The protein below binds the small molecule below.
Small molecule (SMILES): Nc1cc([C@H](Cc2ccccc2)c2ccccc2)c2nn[nH]c2n1

Sequence of chain 1.B:
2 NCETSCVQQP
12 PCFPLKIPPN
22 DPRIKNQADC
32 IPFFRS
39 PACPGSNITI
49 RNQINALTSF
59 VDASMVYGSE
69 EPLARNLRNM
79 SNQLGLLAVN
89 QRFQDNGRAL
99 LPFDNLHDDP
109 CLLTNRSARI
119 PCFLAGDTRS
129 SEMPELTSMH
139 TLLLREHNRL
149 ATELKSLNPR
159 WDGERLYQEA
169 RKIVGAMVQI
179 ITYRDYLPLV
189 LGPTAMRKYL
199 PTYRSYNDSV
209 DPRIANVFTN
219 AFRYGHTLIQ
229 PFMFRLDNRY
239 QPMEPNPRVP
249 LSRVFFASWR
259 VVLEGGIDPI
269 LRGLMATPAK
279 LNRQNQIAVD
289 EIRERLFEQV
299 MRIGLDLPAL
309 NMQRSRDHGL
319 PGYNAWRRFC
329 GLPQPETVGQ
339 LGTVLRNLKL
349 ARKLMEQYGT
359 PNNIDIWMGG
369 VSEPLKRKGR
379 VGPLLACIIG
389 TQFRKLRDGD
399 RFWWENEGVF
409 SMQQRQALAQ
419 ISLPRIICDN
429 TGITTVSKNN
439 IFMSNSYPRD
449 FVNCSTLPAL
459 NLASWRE

Sequence of chain 1.A:
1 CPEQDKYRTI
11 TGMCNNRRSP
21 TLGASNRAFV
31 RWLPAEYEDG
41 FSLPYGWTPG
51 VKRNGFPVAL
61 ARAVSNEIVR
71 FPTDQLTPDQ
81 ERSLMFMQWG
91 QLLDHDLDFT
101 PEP

Binding-site contacts:
Ligand atom C2 contacts residue HEC1 of chain 1.M at 3.4 Å.
Ligand atom N5 contacts residue GLU130 of chain 1.B at 3.2 Å.
Ligand atom C19 contacts residue ARG127 of chain 1.B at 3.8 Å.
Ligand atom N3 contacts residue ARG127 of chain 1.B at 3.6 Å.
Ligand atom N3 contacts residue HEC1 of chain 1.M at 3.1 Å.
Ligand atom C7 contacts residue ARG127 of chain 1.B at 3.9 Å.
Ligand atom N2 contacts residue PHE99 of chain 1.A at 3.6 Å.
Ligand atom C3 contacts residue ARG127 of chain 1.B at 3.3 Å.
Ligand atom C4 contacts residue ARG127 of chain 1.B at 3.6 Å.
Ligand atom C15 contacts residue ARG127 of chain 1.B at 4.0 Å.
Ligand atom C18 contacts residue THR126 of chain 1.B at 3.5 Å.
Ligand atom C13 contacts residue HEC1 of chain 1.M at 3.4 Å.
Ligand atom N4 contacts residue GLU130 of chain 1.B at 3.4 Å.
Ligand atom C16 contacts residue ARG127 of chain 1.B at 3.9 Å.
Ligand atom N2 contacts residue HEC1 of chain 1.M at 2.8 Å (h-bond).
Ligand atom N2 contacts residue ARG127 of chain 1.B at 3.9 Å.
Ligand atom N3 contacts residue HIS95 of chain 1.A at 3.9 Å.
Ligand atom N1 contacts residue ARG127 of chain 1.B at 3.3 Å (salt-bridge).
Ligand atom C15 contacts residue PHE254 of chain 1.B at 3.7 Å (hydrophobic).
Ligand atom C17 contacts residue ARG127 of chain 1.B at 3.9 Å.
Ligand atom C16 contacts residue PHE254 of chain 1.B at 3.6 Å (hydrophobic).
Ligand atom C2 contacts residue ARG127 of chain 1.B at 3.8 Å.
Ligand atom C4 contacts residue HEC1 of chain 1.M at 3.8 Å.
Ligand atom C11 contacts residue PHE295 of chain 1.B at 3.5 Å (hydrophobic).
Ligand atom C14 contacts residue HEC1 of chain 1.M at 3.9 Å.
Ligand atom N1 contacts residue HEC1 of chain 1.M at 3.2 Å.
Ligand atom C1 contacts residue PHE99 of chain 1.A at 3.8 Å (hydrophobic).
Ligand atom C16 contacts residue THR126 of chain 1.B at 3.8 Å.
Ligand atom C10 contacts residue PHE295 of chain 1.B at 3.5 Å (hydrophobic).
Ligand atom N4 contacts residue HEC1 of chain 1.M at 3.4 Å.
Ligand atom N5 contacts residue HEC1 of chain 1.M at 3.9 Å.
Ligand atom C3 contacts residue HEC1 of chain 1.M at 3.3 Å.
Ligand atom N5 contacts residue ARG127 of chain 1.B at 4.0 Å.
Ligand atom C1 contacts residue HEC1 of chain 1.M at 3.9 Å.
Ligand atom C2 contacts residue PHE99 of chain 1.A at 3.8 Å (hydrophobic).
Ligand atom C17 contacts residue THR126 of chain 1.B at 3.2 Å.
Ligand atom C12 contacts residue LEU303 of chain 1.B at 3.7 Å (hydrophobic).
Ligand atom C11 contacts residue LEU303 of chain 1.B at 3.6 Å (hydrophobic).
Ligand atom C18 contacts residue ARG127 of chain 1.B at 3.8 Å.
Ligand atom C5 contacts residue ARG127 of chain 1.B at 4.0 Å.